Sequence of chain 1.D:
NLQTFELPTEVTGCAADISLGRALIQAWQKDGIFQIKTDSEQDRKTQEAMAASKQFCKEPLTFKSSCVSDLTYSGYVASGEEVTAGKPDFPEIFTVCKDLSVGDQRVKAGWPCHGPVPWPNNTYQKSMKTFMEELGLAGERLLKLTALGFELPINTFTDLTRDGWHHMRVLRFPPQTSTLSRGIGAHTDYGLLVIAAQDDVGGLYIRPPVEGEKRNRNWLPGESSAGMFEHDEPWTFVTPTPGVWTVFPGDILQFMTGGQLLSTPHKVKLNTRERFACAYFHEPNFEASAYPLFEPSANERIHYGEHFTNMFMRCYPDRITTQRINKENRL

This protein binds this small molecule.
Small molecule (SMILES): O=C(O)CCC(=O)C(=O)O

Binding-site contacts:
Ligand atom O4 contacts residue LEU173 of chain 1.D at 4.1 Å.
Ligand atom O2 contacts residue ARG171 of chain 1.D at 2.7 Å (salt-bridge).
Ligand atom O4 contacts residue PHE175 of chain 1.D at 3.3 Å.
Ligand atom C2 contacts residue HIS268 of chain 1.D at 4.2 Å.
Ligand atom O3 contacts residue ARG277 of chain 1.D at 3.0 Å (salt-bridge).
Ligand atom O1 contacts residue FE1 of chain 1.N at 2.1 Å.
Ligand atom O4 contacts residue VAL270 of chain 1.D at 3.4 Å.
Ligand atom C1 contacts residue HIS189 of chain 1.D at 4.1 Å.
Ligand atom C1 contacts residue ARG171 of chain 1.D at 3.5 Å.
Ligand atom C3 contacts residue ILE186 of chain 1.D at 3.8 Å (hydrophobic).
Ligand atom O3 contacts residue LEU206 of chain 1.D at 3.9 Å.
Ligand atom O1 contacts residue ARG171 of chain 1.D at 3.5 Å (salt-bridge).
Ligand atom C3 contacts residue LEU173 of chain 1.D at 3.9 Å (hydrophobic).
Ligand atom O5 contacts residue HIS189 of chain 1.D at 3.3 Å (h-bond).
Ligand atom O1 contacts residue ARG1 of chain 1.P at 3.9 Å.
Ligand atom O2 contacts residue FE1 of chain 1.N at 4.1 Å.
Ligand atom O1 contacts residue HIS189 of chain 1.D at 3.4 Å (h-bond).
Ligand atom O4 contacts residue ARG277 of chain 1.D at 3.0 Å (salt-bridge).
Ligand atom O2 contacts residue LEU173 of chain 1.D at 3.5 Å.
Ligand atom O1 contacts residue HIS268 of chain 1.D at 4.2 Å.
Ligand atom O2 contacts residue ALA281 of chain 1.D at 3.7 Å.
Ligand atom C1 contacts residue FE1 of chain 1.N at 2.9 Å.
Ligand atom O5 contacts residue HIS268 of chain 1.D at 3.0 Å.
Ligand atom C3 contacts residue VAL270 of chain 1.D at 4.1 Å (hydrophobic).
Ligand atom O1 contacts residue ASP191 of chain 1.D at 3.4 Å (salt-bridge).
Ligand atom O5 contacts residue FE1 of chain 1.N at 2.2 Å.
Ligand atom O3 contacts residue ALA279 of chain 1.D at 3.9 Å.
Ligand atom C5 contacts residue VAL270 of chain 1.D at 3.8 Å (hydrophobic).
Ligand atom C2 contacts residue FE1 of chain 1.N at 3.0 Å.
Ligand atom C5 contacts residue ARG277 of chain 1.D at 3.7 Å.
Ligand atom C1 contacts residue ALA281 of chain 1.D at 3.9 Å (hydrophobic).
Ligand atom O2 contacts residue ILE186 of chain 1.D at 4.2 Å.
Ligand atom C2 contacts residue HIS189 of chain 1.D at 4.1 Å.
Ligand atom C1 contacts residue ILE186 of chain 1.D at 4.2 Å (hydrophobic).
Ligand atom O1 contacts residue PHE283 of chain 1.D at 3.6 Å.
Ligand atom O4 contacts residue ALA279 of chain 1.D at 3.7 Å.
Ligand atom C5 contacts residue LEU206 of chain 1.D at 4.2 Å (hydrophobic).
Ligand atom C5 contacts residue ALA279 of chain 1.D at 4.0 Å (hydrophobic).
Ligand atom C2 contacts residue ILE186 of chain 1.D at 4.0 Å (hydrophobic).
Ligand atom O5 contacts residue ASP191 of chain 1.D at 4.0 Å.